Binding-site contacts:
Ligand atom O7 contacts residue ASN83 of chain 1.J at 4.4 Å.
Ligand atom O5 contacts residue ASN83 of chain 1.J at 2.5 Å (h-bond).
Ligand atom C8 contacts residue ASN83 of chain 1.J at 4.1 Å.
Ligand atom N2 contacts residue ASN83 of chain 1.J at 2.8 Å (h-bond).
Ligand atom C3 contacts residue ASN83 of chain 1.J at 3.7 Å.
Ligand atom C2 contacts residue ASN83 of chain 1.J at 2.6 Å.
Ligand atom C7 contacts residue ASN83 of chain 1.J at 3.7 Å.
Ligand atom C1 contacts residue ASN83 of chain 1.J at 1.5 Å.
Ligand atom C4 contacts residue ASN83 of chain 1.J at 4.3 Å.
Ligand atom C5 contacts residue ASN83 of chain 1.J at 3.7 Å.

A protein and the small-molecule ligand that binds it are described below.
Small molecule (SMILES): CC(=O)N[C@@H]1[C@@H](O)[C@H](O)[C@@H](CO)O[C@H]1O

Sequence of chain 1.J:
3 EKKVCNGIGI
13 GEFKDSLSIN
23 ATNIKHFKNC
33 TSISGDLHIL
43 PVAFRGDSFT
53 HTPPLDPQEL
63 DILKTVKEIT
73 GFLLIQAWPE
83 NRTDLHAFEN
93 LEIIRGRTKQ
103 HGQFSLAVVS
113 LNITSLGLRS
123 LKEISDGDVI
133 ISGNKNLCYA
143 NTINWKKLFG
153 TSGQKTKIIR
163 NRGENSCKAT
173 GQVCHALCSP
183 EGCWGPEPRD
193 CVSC